Binding-site contacts:
Ligand atom C5 contacts residue MG1 of chain 1.GKA at 4.2 Å.
Ligand atom O5' contacts residue MG1 of chain 1.PGA at 4.0 Å.
Ligand atom OP2 contacts residue MG1 of chain 1.PGA at 3.2 Å.
Ligand atom OP1 contacts residue MG1 of chain 1.BDA at 3.8 Å.
Ligand atom P contacts residue MG1 of chain 1.PGA at 4.2 Å.
Ligand atom OP1 contacts residue MG1 of chain 1.BDA at 4.5 Å.
Ligand atom OP2 contacts residue MG1 of chain 1.GKA at 3.9 Å.

A protein and the small-molecule ligand that binds it are described below.
Small molecule (SMILES): Nc1ccn([C@@H]2O[C@H](CO[P](=O)(O)O[C@H]3[C@@H](O)[C@H](n4ccc(=O)[nH]c4=O)O[C@@H]3CO[P](=O)(O)O[C@H]3[C@@H](O)[C@H](n4ccc(=O)[nH]c4=O)O[C@@H]3CO[P](=O)(O)O[C@H]3[C@@H](O)[C@H](n4cnc5c(N)ncnc54)O[C@@H]3CO[P](=O)(O)O[C@H]3[C@@H](O)[C@H](n4cnc5c(N)ncnc54)O[C@@H]3CO[P](=O)(O)O[C@H]3[C@@H](O)[C@H](n4cnc5c(N)ncnc54)O[C@@H]3CO[P](=O)(O)O[C@H]3[C@@H](O)[C@H](n4cnc5c(N)ncnc54)O[C@@H]3COP(=O)=O)[C@@H](O)[C@H]2O)c(=O)n1